Binding-site contacts:
Ligand atom C8 contacts residue MN1 of chain 11.B at 3.3 Å.
Ligand atom C4 contacts residue MET107 of chain 20.A at 3.9 Å (hydrophobic).
Ligand atom C8 contacts residue HIS73 of chain 11.A at 3.1 Å.
Ligand atom N7 contacts residue HIS176 of chain 20.A at 3.0 Å (h-bond).
Ligand atom C3 contacts residue HIS74 of chain 11.A at 3.5 Å.
Ligand atom N10 contacts residue GLU77 of chain 11.A at 3.7 Å.
Ligand atom C4 contacts residue MN1 of chain 20.C at 3.2 Å.
Ligand atom N7 contacts residue HIS74 of chain 11.A at 3.1 Å (h-bond).
Ligand atom C6 contacts residue HIS74 of chain 11.A at 3.8 Å.
Ligand atom N10 contacts residue MN1 of chain 11.B at 3.5 Å.
Ligand atom N7 contacts residue GLU180 of chain 20.A at 3.2 Å (salt-bridge).
Ligand atom C1 contacts residue GLU21 of chain 11.A at 4.0 Å.
Ligand atom C8 contacts residue MN1 of chain 20.C at 3.4 Å.
Ligand atom C4 contacts residue GLU180 of chain 20.A at 3.5 Å.
Ligand atom C6 contacts residue GLU180 of chain 20.A at 3.8 Å.
Ligand atom C11 contacts residue ARG121 of chain 16.A at 3.1 Å.
Ligand atom C3 contacts residue GLU21 of chain 11.A at 3.7 Å.
Ligand atom C11 contacts residue ACT1 of chain 11.G at 3.9 Å.
Ligand atom C6 contacts residue MN1 of chain 20.C at 3.0 Å.
Ligand atom N7 contacts residue MET107 of chain 20.A at 3.6 Å.
Ligand atom C11 contacts residue GLU77 of chain 11.A at 3.8 Å.
Ligand atom N10 contacts residue MET107 of chain 20.A at 3.2 Å.
Ligand atom C8 contacts residue MET107 of chain 20.A at 3.6 Å (hydrophobic).
Ligand atom N5 contacts residue HIS47 of chain 20.A at 3.2 Å (h-bond).
Ligand atom N9 contacts residue MN1 of chain 11.B at 2.4 Å.
Ligand atom N9 contacts residue HIS73 of chain 11.A at 3.1 Å (h-bond).
Ligand atom C6 contacts residue MET107 of chain 20.A at 3.3 Å (hydrophobic).
Ligand atom N5 contacts residue HIS74 of chain 11.A at 3.4 Å (h-bond).
Ligand atom C8 contacts residue HIS176 of chain 20.A at 3.5 Å.
Ligand atom C11 contacts residue MET107 of chain 20.A at 3.7 Å (hydrophobic).
Ligand atom N5 contacts residue MN1 of chain 20.C at 2.3 Å.
Ligand atom N7 contacts residue MN1 of chain 20.C at 2.2 Å.
Ligand atom C11 contacts residue MN1 of chain 11.B at 3.9 Å.
Ligand atom N5 contacts residue GLU180 of chain 20.A at 2.8 Å (salt-bridge).
Ligand atom C8 contacts residue HIS74 of chain 11.A at 3.8 Å.
Ligand atom N9 contacts residue HIS177 of chain 20.A at 3.4 Å (h-bond).
Ligand atom N9 contacts residue MET107 of chain 20.A at 3.5 Å.
Ligand atom C3 contacts residue ACT1 of chain 11.G at 3.9 Å.
Ligand atom N9 contacts residue GLU77 of chain 11.A at 3.1 Å (salt-bridge).
Ligand atom C8 contacts residue HIS177 of chain 20.A at 3.8 Å.

A small-molecule ligand and the protein it binds are described below.
Small molecule (SMILES): CC(C)[C@H](N)c1ncnn1C

Sequence of chain 16.A:
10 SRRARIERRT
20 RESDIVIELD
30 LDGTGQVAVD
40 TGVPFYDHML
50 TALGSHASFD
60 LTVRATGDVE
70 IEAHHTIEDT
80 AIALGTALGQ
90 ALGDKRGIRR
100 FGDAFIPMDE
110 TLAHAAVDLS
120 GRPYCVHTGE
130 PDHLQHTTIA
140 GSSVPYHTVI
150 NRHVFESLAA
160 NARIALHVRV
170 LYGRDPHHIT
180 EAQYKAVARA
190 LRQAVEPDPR

Sequence of chain 20.A:
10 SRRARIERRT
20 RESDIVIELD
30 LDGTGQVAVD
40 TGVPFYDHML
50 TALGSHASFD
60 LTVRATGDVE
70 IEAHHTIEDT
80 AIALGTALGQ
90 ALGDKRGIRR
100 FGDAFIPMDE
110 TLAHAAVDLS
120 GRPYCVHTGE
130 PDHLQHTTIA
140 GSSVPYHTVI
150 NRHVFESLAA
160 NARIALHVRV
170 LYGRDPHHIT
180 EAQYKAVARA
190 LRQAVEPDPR

Sequence of chain 11.A:
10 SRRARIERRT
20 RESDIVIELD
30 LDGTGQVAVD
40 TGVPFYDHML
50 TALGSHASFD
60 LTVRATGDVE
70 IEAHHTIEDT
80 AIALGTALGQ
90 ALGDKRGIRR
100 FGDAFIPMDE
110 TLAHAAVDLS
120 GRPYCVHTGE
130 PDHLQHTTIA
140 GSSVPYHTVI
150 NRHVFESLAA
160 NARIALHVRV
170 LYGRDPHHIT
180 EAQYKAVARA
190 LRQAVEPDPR